The small molecule below binds the protein below.
Small molecule (SMILES): CC(=O)N[C@@H]1[C@@H](O)[C@H](O)[C@@H](CO)O[C@H]1O

Sequence of chain 1.B:
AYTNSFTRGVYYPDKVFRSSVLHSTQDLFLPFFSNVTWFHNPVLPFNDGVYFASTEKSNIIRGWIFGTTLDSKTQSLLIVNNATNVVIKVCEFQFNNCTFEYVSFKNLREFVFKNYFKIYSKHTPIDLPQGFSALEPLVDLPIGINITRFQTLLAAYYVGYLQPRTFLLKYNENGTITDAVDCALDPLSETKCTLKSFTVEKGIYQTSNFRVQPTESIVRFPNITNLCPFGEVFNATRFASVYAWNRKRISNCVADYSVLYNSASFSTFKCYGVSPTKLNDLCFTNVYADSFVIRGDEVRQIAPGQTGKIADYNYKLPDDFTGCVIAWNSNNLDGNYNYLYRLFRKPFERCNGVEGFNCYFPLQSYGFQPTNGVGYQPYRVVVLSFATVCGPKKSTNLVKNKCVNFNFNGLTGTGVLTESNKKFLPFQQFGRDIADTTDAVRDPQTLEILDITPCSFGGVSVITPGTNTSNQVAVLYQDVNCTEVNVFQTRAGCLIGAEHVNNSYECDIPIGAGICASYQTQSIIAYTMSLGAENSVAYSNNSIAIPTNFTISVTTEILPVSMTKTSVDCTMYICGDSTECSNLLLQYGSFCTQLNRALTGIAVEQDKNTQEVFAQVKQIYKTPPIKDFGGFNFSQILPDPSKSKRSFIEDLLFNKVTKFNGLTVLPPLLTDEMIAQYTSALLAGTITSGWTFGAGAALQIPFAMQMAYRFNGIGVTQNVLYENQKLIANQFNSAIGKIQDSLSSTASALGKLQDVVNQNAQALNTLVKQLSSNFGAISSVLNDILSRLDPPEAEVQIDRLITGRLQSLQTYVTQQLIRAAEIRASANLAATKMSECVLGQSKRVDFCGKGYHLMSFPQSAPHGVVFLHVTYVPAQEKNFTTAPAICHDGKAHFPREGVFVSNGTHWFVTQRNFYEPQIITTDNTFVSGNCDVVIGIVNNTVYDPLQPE

Binding-site contacts:
Ligand atom C7 contacts residue GLY1150 of chain 1.A at 4.4 Å.
Ligand atom N2 contacts residue ASN728 of chain 1.A at 2.9 Å (h-bond).
Ligand atom O5 contacts residue ASP815 of chain 1.B at 4.4 Å.
Ligand atom O7 contacts residue GLY1150 of chain 1.A at 4.3 Å.
Ligand atom C2 contacts residue ASN728 of chain 1.A at 2.5 Å.
Ligand atom C8 contacts residue ASN729 of chain 1.A at 4.5 Å.
Ligand atom C8 contacts residue ASN728 of chain 1.A at 4.3 Å.
Ligand atom C5 contacts residue ASN728 of chain 1.A at 3.8 Å.
Ligand atom C1 contacts residue ASN728 of chain 1.A at 1.5 Å.
Ligand atom C7 contacts residue ASN728 of chain 1.A at 3.1 Å.
Ligand atom C4 contacts residue ASN728 of chain 1.A at 4.3 Å.
Ligand atom C8 contacts residue GLY1150 of chain 1.A at 3.7 Å.
Ligand atom O7 contacts residue ASN728 of chain 1.A at 3.0 Å (h-bond).
Ligand atom O5 contacts residue ASN728 of chain 1.A at 2.4 Å (h-bond).
Ligand atom C3 contacts residue ASN728 of chain 1.A at 3.8 Å.

Sequence of chain 1.A:
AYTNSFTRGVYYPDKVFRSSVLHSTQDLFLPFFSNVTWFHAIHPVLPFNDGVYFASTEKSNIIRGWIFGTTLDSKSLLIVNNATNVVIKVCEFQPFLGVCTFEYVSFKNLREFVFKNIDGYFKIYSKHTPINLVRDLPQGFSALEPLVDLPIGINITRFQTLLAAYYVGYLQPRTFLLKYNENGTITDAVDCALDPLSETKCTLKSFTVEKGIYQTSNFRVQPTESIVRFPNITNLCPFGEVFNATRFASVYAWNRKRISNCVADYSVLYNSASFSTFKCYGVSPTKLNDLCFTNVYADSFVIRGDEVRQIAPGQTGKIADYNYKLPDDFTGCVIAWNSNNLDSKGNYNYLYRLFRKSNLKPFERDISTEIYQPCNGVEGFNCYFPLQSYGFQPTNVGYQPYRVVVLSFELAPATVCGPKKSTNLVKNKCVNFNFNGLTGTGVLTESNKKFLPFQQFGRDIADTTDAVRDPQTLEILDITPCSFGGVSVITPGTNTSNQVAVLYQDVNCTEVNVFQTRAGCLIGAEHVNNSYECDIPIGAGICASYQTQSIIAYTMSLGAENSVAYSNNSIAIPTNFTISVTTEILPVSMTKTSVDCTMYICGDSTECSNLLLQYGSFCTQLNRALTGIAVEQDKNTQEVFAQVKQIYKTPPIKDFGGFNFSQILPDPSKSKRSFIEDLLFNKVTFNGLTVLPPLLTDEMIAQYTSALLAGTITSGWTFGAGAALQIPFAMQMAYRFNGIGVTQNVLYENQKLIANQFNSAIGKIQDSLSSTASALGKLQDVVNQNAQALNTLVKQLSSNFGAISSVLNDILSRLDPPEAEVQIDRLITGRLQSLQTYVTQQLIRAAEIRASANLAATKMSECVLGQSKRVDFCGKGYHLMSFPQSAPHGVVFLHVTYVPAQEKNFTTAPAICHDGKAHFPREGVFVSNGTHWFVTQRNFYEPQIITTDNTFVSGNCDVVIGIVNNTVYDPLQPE